This small molecule binds to this protein.
Small molecule (SMILES): CC(=O)N[C@@H]1[C@@H](O)[C@H](O)[C@@H](CO)O[C@H]1O

Sequence of chain 1.D:
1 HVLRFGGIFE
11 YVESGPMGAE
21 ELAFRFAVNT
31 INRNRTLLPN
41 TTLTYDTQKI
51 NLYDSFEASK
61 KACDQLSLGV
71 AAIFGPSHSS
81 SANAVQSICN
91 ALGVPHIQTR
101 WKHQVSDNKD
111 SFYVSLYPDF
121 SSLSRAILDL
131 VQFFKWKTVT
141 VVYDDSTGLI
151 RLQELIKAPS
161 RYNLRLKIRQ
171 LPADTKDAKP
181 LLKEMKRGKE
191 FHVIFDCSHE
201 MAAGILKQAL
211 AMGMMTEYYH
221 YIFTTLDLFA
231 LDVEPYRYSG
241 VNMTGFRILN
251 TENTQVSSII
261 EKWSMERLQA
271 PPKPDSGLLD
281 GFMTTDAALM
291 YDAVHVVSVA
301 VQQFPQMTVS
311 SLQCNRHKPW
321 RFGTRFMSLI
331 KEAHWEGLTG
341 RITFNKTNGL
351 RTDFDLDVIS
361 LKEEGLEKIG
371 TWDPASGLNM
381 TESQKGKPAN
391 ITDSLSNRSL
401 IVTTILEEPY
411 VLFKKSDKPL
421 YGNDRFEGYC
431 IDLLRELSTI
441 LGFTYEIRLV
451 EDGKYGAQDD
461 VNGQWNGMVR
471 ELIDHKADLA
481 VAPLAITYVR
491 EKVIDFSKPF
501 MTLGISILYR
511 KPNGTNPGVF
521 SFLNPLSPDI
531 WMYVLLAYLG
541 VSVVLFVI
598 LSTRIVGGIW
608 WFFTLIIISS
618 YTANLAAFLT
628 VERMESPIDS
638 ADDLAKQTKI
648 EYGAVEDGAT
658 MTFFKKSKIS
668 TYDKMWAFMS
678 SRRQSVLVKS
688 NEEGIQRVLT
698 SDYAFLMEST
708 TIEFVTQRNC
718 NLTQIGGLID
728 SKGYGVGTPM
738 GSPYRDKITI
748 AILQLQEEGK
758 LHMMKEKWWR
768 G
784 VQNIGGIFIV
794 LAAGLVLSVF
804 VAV

Binding-site contacts:
Ligand atom O5 contacts residue GLN384 of chain 1.D at 4.1 Å.
Ligand atom C5 contacts residue ASN379 of chain 1.D at 3.7 Å.
Ligand atom O5 contacts residue ASN379 of chain 1.D at 2.4 Å (h-bond).
Ligand atom C2 contacts residue ASN379 of chain 1.D at 2.5 Å.
Ligand atom O4 contacts residue LYS387 of chain 1.D at 4.2 Å.
Ligand atom N2 contacts residue ASN379 of chain 1.D at 3.0 Å (h-bond).
Ligand atom O7 contacts residue ASN379 of chain 1.D at 4.4 Å.
Ligand atom C1 contacts residue ASN379 of chain 1.D at 1.4 Å.
Ligand atom C1 contacts residue GLN384 of chain 1.D at 4.5 Å.
Ligand atom C8 contacts residue ASN379 of chain 1.D at 3.4 Å.
Ligand atom O6 contacts residue GLN384 of chain 1.D at 4.3 Å.
Ligand atom C6 contacts residue GLN384 of chain 1.D at 3.8 Å.
Ligand atom C4 contacts residue ASN379 of chain 1.D at 4.2 Å.
Ligand atom C3 contacts residue ASN379 of chain 1.D at 3.8 Å.
Ligand atom C7 contacts residue ASN379 of chain 1.D at 3.7 Å.
Ligand atom C5 contacts residue GLN384 of chain 1.D at 3.5 Å.